The small molecule below binds the protein below.
Small molecule (SMILES): CC(=O)N[C@H]1[C@H](O[C@H]2[C@H](O)[C@@H](NC(C)=O)CO[C@@H]2CO)O[C@H](CO)[C@@H](O[C@@H]2O[C@H](CO[C@H]3O[C@H](CO)[C@@H](O)[C@H](O)[C@@H]3O)[C@@H](O)[C@H](O[C@H]3O[C@H](CO)[C@@H](O)[C@H](O)[C@@H]3O)[C@@H]2O)[C@@H]1O

Sequence of chain 1.E:
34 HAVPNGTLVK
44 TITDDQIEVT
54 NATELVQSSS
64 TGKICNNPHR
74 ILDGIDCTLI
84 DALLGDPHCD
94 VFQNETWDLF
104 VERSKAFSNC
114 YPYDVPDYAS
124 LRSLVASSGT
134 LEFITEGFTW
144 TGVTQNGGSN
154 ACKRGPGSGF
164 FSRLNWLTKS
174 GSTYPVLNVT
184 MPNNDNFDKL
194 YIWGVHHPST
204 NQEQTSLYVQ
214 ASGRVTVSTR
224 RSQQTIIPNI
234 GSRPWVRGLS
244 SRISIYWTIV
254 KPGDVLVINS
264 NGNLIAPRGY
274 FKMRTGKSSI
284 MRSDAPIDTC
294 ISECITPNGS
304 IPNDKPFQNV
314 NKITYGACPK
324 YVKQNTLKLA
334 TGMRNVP

Binding-site contacts:
Ligand atom C2 contacts residue ASN181 of chain 1.C at 2.5 Å.
Ligand atom C8 contacts residue TRP238 of chain 1.E at 4.3 Å (hydrophobic).
Ligand atom C1 contacts residue SER235 of chain 1.E at 3.5 Å.
Ligand atom N2 contacts residue SER235 of chain 1.E at 3.9 Å.
Ligand atom O5 contacts residue ASN181 of chain 1.C at 2.3 Å (h-bond).
Ligand atom C4 contacts residue ASN181 of chain 1.C at 4.2 Å.
Ligand atom C2 contacts residue SER235 of chain 1.E at 4.2 Å.
Ligand atom C8 contacts residue PRO237 of chain 1.E at 4.4 Å (hydrophobic).
Ligand atom C3 contacts residue ASN181 of chain 1.C at 3.8 Å.
Ligand atom C6 contacts residue TRP238 of chain 1.E at 4.3 Å (hydrophobic).
Ligand atom O6 contacts residue THR183 of chain 1.C at 3.2 Å.
Ligand atom O5 contacts residue TRP238 of chain 1.E at 4.2 Å.
Ligand atom C8 contacts residue VAL258 of chain 1.C at 3.9 Å (hydrophobic).
Ligand atom O5 contacts residue SER235 of chain 1.E at 4.5 Å.
Ligand atom C2 contacts residue TRP238 of chain 1.E at 4.2 Å (hydrophobic).
Ligand atom C8 contacts residue THR183 of chain 1.C at 4.2 Å.
Ligand atom O7 contacts residue ASN181 of chain 1.C at 2.9 Å (h-bond).
Ligand atom C5 contacts residue TRP238 of chain 1.E at 4.1 Å (hydrophobic).
Ligand atom C7 contacts residue TRP238 of chain 1.E at 3.7 Å (hydrophobic).
Ligand atom O6 contacts residue TRP238 of chain 1.E at 4.1 Å.
Ligand atom C5 contacts residue ASN181 of chain 1.C at 3.6 Å.
Ligand atom C4 contacts residue TRP238 of chain 1.E at 4.3 Å (hydrophobic).
Ligand atom C6 contacts residue THR183 of chain 1.C at 3.6 Å.
Ligand atom O7 contacts residue ARG236 of chain 1.E at 3.9 Å.
Ligand atom N2 contacts residue TRP238 of chain 1.E at 4.4 Å.
Ligand atom C7 contacts residue ASN181 of chain 1.C at 3.1 Å.
Ligand atom C6 contacts residue TRP238 of chain 1.E at 4.5 Å (hydrophobic).
Ligand atom C8 contacts residue VAL260 of chain 1.C at 4.4 Å (hydrophobic).
Ligand atom O7 contacts residue PRO237 of chain 1.E at 3.6 Å.
Ligand atom C7 contacts residue PRO237 of chain 1.E at 4.4 Å (hydrophobic).
Ligand atom O3 contacts residue TRP238 of chain 1.E at 3.9 Å.
Ligand atom O7 contacts residue TRP238 of chain 1.E at 2.7 Å (h-bond).
Ligand atom C8 contacts residue ASN181 of chain 1.C at 4.3 Å.
Ligand atom C1 contacts residue ASN181 of chain 1.C at 1.4 Å.
Ligand atom N2 contacts residue ASN181 of chain 1.C at 2.9 Å (h-bond).

Sequence of chain 1.C:
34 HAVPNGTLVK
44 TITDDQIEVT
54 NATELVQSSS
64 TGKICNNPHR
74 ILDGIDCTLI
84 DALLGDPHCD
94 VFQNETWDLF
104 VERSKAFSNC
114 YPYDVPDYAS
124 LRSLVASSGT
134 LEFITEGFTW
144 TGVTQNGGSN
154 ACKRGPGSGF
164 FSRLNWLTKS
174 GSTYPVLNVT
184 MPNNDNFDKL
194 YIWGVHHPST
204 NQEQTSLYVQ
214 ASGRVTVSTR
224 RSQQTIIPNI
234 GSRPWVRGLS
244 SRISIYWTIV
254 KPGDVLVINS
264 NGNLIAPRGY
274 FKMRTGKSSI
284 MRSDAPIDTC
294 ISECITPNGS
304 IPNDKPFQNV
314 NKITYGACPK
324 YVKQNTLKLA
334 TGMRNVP